The small molecule below binds the protein below.
Small molecule (SMILES): Cc1cccc(COC(=O)c2cccc3c2NC(=O)[C@@H]3O)c1

Binding-site contacts:
Ligand atom C10 contacts residue CYS145 of chain 1.A at 2.8 Å (hydrophobic).
Ligand atom N contacts residue CYS145 of chain 1.A at 3.7 Å.
Ligand atom C12 contacts residue HIS164 of chain 1.A at 4.2 Å.
Ligand atom O1 contacts residue ASN142 of chain 1.A at 2.9 Å (h-bond).
Ligand atom C8 contacts residue GLY143 of chain 1.A at 3.7 Å.
Ligand atom O3 contacts residue LEU27 of chain 1.A at 3.6 Å.
Ligand atom O2 contacts residue SER144 of chain 1.A at 3.4 Å (h-bond).
Ligand atom C11 contacts residue MET165 of chain 1.A at 4.0 Å (hydrophobic).
Ligand atom N contacts residue DMS1 of chain 1.E at 3.4 Å.
Ligand atom C14 contacts residue SER46 of chain 1.A at 4.1 Å.
Ligand atom C9 contacts residue CYS145 of chain 1.A at 1.8 Å (hydrophobic).
Ligand atom C15 contacts residue SER46 of chain 1.A at 3.9 Å.
Ligand atom C8 contacts residue ASN142 of chain 1.A at 3.9 Å.
Ligand atom N contacts residue GLY143 of chain 1.A at 3.9 Å.
Ligand atom C9 contacts residue DMS1 of chain 1.E at 3.9 Å.
Ligand atom N contacts residue ASN142 of chain 1.A at 3.1 Å (h-bond).
Ligand atom C12 contacts residue MET165 of chain 1.A at 4.1 Å (hydrophobic).
Ligand atom C8 contacts residue DMS1 of chain 1.E at 3.7 Å.
Ligand atom C6 contacts residue DMS1 of chain 1.E at 3.7 Å.
Ligand atom O2 contacts residue CYS145 of chain 1.A at 3.1 Å (h-bond).
Ligand atom C7 contacts residue ASN142 of chain 1.A at 4.1 Å.
Ligand atom O3 contacts residue HIS41 of chain 1.A at 2.4 Å (h-bond).
Ligand atom C11 contacts residue HIS164 of chain 1.A at 3.4 Å.
Ligand atom C10 contacts residue DMS1 of chain 1.E at 3.5 Å.
Ligand atom C11 contacts residue CYS145 of chain 1.A at 3.5 Å (hydrophobic).
Ligand atom C11 contacts residue DMS1 of chain 1.E at 4.1 Å.
Ligand atom C5 contacts residue ASN142 of chain 1.A at 4.0 Å.
Ligand atom O2 contacts residue ASN142 of chain 1.A at 3.9 Å.
Ligand atom C9 contacts residue HIS164 of chain 1.A at 4.2 Å.
Ligand atom O3 contacts residue CYS145 of chain 1.A at 2.8 Å (h-bond).
Ligand atom C12 contacts residue HIS41 of chain 1.A at 4.2 Å.
Ligand atom C7 contacts residue CYS145 of chain 1.A at 3.8 Å (hydrophobic).
Ligand atom O2 contacts residue GLY143 of chain 1.A at 2.8 Å (h-bond).
Ligand atom C7 contacts residue DMS1 of chain 1.E at 3.3 Å.
Ligand atom C10 contacts residue HIS164 of chain 1.A at 4.0 Å.
Ligand atom C10 contacts residue HIS41 of chain 1.A at 3.3 Å.
Ligand atom C12 contacts residue MET49 of chain 1.A at 4.0 Å (hydrophobic).
Ligand atom C9 contacts residue HIS41 of chain 1.A at 3.1 Å.
Ligand atom C11 contacts residue HIS41 of chain 1.A at 3.0 Å.
Ligand atom C8 contacts residue CYS145 of chain 1.A at 2.7 Å (hydrophobic).

Sequence of chain 1.A:
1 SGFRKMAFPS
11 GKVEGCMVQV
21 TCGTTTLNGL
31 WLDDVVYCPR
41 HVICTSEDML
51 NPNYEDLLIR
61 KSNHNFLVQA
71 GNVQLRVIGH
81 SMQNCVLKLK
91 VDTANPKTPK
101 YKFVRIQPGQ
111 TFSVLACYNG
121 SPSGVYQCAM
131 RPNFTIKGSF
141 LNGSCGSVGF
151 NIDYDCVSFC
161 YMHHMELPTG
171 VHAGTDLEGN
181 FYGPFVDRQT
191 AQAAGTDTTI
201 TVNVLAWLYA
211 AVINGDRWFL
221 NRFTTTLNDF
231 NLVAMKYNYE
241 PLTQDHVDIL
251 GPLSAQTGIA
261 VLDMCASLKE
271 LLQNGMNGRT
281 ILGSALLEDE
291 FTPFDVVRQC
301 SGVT